Sequence of chain 1.A:
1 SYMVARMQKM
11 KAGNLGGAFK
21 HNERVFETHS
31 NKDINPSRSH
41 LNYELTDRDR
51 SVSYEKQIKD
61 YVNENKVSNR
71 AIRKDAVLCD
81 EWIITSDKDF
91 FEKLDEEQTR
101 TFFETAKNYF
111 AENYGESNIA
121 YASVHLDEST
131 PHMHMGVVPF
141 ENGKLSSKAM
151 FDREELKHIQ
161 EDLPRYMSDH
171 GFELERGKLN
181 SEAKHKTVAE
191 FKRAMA

Binding-site contacts:
Ligand atom N3 contacts residue ARG70 of chain 1.A at 3.5 Å.
Ligand atom C4' contacts residue ASP75 of chain 1.A at 3.7 Å.
Ligand atom OP2 contacts residue LYS74 of chain 1.A at 3.8 Å.
Ligand atom C5' contacts residue ARG73 of chain 1.A at 3.8 Å.
Ligand atom OP1 contacts residue LYS74 of chain 1.A at 2.8 Å (salt-bridge).
Ligand atom C2 contacts residue ARG73 of chain 1.A at 3.9 Å.
Ligand atom O4' contacts residue ARG73 of chain 1.A at 3.4 Å (salt-bridge).
Ligand atom O4' contacts residue ARG70 of chain 1.A at 3.9 Å.
Ligand atom P contacts residue LYS74 of chain 1.A at 4.0 Å.
Ligand atom OP1 contacts residue ASN69 of chain 1.A at 4.2 Å.
Ligand atom C5' contacts residue ALA71 of chain 1.A at 4.0 Å (hydrophobic).
Ligand atom C4' contacts residue ARG73 of chain 1.A at 3.6 Å.
Ligand atom OP1 contacts residue ALA71 of chain 1.A at 3.1 Å (h-bond).
Ligand atom C4' contacts residue ALA71 of chain 1.A at 3.8 Å (hydrophobic).
Ligand atom P contacts residue ALA71 of chain 1.A at 3.9 Å.
Ligand atom O3' contacts residue ASP75 of chain 1.A at 4.2 Å.
Ligand atom OP2 contacts residue ALA71 of chain 1.A at 4.0 Å.
Ligand atom P contacts residue ARG73 of chain 1.A at 4.2 Å.
Ligand atom O3' contacts residue ARG70 of chain 1.A at 3.4 Å.
Ligand atom C2 contacts residue ARG70 of chain 1.A at 3.8 Å.
Ligand atom C1' contacts residue ARG73 of chain 1.A at 4.2 Å.
Ligand atom C1' contacts residue ARG70 of chain 1.A at 4.0 Å.
Ligand atom OP1 contacts residue ARG70 of chain 1.A at 3.5 Å.
Ligand atom O3' contacts residue LYS74 of chain 1.A at 3.8 Å.
Ligand atom C4' contacts residue ARG70 of chain 1.A at 3.6 Å.
Ligand atom C3' contacts residue ARG70 of chain 1.A at 4.2 Å.
Ligand atom O3' contacts residue ARG70 of chain 1.A at 4.0 Å.
Ligand atom P contacts residue LYS74 of chain 1.A at 3.9 Å.
Ligand atom N6 contacts residue LYS148 of chain 1.A at 3.8 Å.
Ligand atom O4' contacts residue ARG70 of chain 1.A at 3.6 Å.
Ligand atom C5' contacts residue ASP75 of chain 1.A at 3.3 Å.
Ligand atom OP1 contacts residue ARG73 of chain 1.A at 3.4 Å.
Ligand atom O2 contacts residue ARG73 of chain 1.A at 2.7 Å (salt-bridge).
Ligand atom C5' contacts residue LYS74 of chain 1.A at 4.1 Å.
Ligand atom O3' contacts residue ARG73 of chain 1.A at 3.7 Å.
Ligand atom OP1 contacts residue LYS74 of chain 1.A at 3.4 Å.
Ligand atom O3' contacts residue ALA71 of chain 1.A at 3.6 Å (h-bond).
Ligand atom OP1 contacts residue ILE72 of chain 1.A at 4.1 Å.
Ligand atom O5' contacts residue LYS74 of chain 1.A at 3.7 Å.
Ligand atom C5' contacts residue ARG73 of chain 1.A at 3.7 Å.

The small molecule below binds the protein below.
Small molecule (SMILES): Cc1cn([C@H]2C[C@H](O[P](=O)(O)OC[C@H]3O[C@@H](n4cc(C)c(=O)[nH]c4=O)C[C@@H]3O[P](=O)(O)OC[C@H]3O[C@@H](n4cc(C)c(=O)[nH]c4=O)C[C@@H]3O[P](=O)(O)OC[C@H]3O[C@@H](n4cnc5c(N)ncnc54)C[C@@H]3O[P](=O)(O)OC[C@H]3O[C@@H](n4cc(C)c(=O)[nH]c4=O)C[C@@H]3O)[C@@H](CO[P](=O)(O)O[C@H]3C[C@H](n4ccc(N)nc4=O)O[C@@H]3CO[P](=O)(O)O[C@H]3C[C@H](n4cnc5c(N)ncnc54)O[C@@H]3CO)O2)c(=O)[nH]c1=O